Sequence of chain 1.A:
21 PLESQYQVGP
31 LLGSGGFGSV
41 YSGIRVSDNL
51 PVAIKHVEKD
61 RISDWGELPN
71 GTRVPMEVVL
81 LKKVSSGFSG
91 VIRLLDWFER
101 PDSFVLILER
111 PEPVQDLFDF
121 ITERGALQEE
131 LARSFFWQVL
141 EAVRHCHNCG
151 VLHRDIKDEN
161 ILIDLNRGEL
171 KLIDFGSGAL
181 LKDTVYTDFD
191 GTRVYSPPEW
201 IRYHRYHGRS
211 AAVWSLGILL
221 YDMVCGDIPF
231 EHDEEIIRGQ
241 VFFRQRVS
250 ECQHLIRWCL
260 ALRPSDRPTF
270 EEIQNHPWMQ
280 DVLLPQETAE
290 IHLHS

Binding-site contacts:
Ligand atom C14 contacts residue LEU32 of chain 1.A at 3.8 Å (hydrophobic).
Ligand atom C16 contacts residue LEU162 of chain 1.A at 3.9 Å (hydrophobic).
Ligand atom C7 contacts residue ILE173 of chain 1.A at 3.4 Å (hydrophobic).
Ligand atom C5 contacts residue ASN160 of chain 1.A at 3.8 Å.
Ligand atom C15 contacts residue LEU162 of chain 1.A at 3.7 Å (hydrophobic).
Ligand atom C18 contacts residue ALA53 of chain 1.A at 3.4 Å (hydrophobic).
Ligand atom C23 contacts residue ASP174 of chain 1.A at 3.4 Å.
Ligand atom C19 contacts residue GLU109 of chain 1.A at 3.4 Å.
Ligand atom C18 contacts residue GLU109 of chain 1.A at 3.4 Å.
Ligand atom N8 contacts residue ASN160 of chain 1.A at 3.1 Å (h-bond).
Ligand atom C16 contacts residue ILE173 of chain 1.A at 3.9 Å (hydrophobic).
Ligand atom C20 contacts residue LEU162 of chain 1.A at 3.5 Å (hydrophobic).
Ligand atom C21 contacts residue LEU108 of chain 1.A at 3.8 Å (hydrophobic).
Ligand atom N8 contacts residue ASP174 of chain 1.A at 3.1 Å (salt-bridge).
Ligand atom O25 contacts residue ASP174 of chain 1.A at 3.4 Å.
Ligand atom C7 contacts residue ASP116 of chain 1.A at 3.5 Å.
Ligand atom C20 contacts residue LEU32 of chain 1.A at 3.8 Å (hydrophobic).
Ligand atom O24 contacts residue LEU108 of chain 1.A at 3.6 Å.
Ligand atom C6 contacts residue ILE173 of chain 1.A at 3.6 Å (hydrophobic).
Ligand atom C3 contacts residue GLY33 of chain 1.A at 3.8 Å.
Ligand atom C6 contacts residue GLU159 of chain 1.A at 3.1 Å.
Ligand atom C5 contacts residue PHE37 of chain 1.A at 3.6 Å (hydrophobic).
Ligand atom O25 contacts residue LYS55 of chain 1.A at 2.8 Å (salt-bridge).
Ligand atom C11 contacts residue LEU32 of chain 1.A at 3.8 Å (hydrophobic).
Ligand atom C12 contacts residue LEU32 of chain 1.A at 3.9 Å (hydrophobic).
Ligand atom C7 contacts residue GLU159 of chain 1.A at 3.6 Å.
Ligand atom C21 contacts residue ILE173 of chain 1.A at 3.6 Å (hydrophobic).
Ligand atom C12 contacts residue LEU162 of chain 1.A at 3.8 Å (hydrophobic).
Ligand atom C19 contacts residue LEU162 of chain 1.A at 3.7 Å (hydrophobic).
Ligand atom C3 contacts residue PHE37 of chain 1.A at 3.7 Å (hydrophobic).
Ligand atom C19 contacts residue ALA53 of chain 1.A at 3.4 Å (hydrophobic).
Ligand atom O24 contacts residue ILE173 of chain 1.A at 3.7 Å.
Ligand atom C23 contacts residue LYS55 of chain 1.A at 3.8 Å.
Ligand atom C11 contacts residue LEU162 of chain 1.A at 3.8 Å (hydrophobic).
Ligand atom C4 contacts residue PHE37 of chain 1.A at 3.0 Å (hydrophobic).
Ligand atom N8 contacts residue PHE37 of chain 1.A at 3.7 Å.
Ligand atom C23 contacts residue LEU108 of chain 1.A at 3.8 Å (hydrophobic).
Ligand atom O24 contacts residue ASP174 of chain 1.A at 3.0 Å (salt-bridge).
Ligand atom C6 contacts residue ASN160 of chain 1.A at 3.5 Å.
Ligand atom N1 contacts residue LEU32 of chain 1.A at 3.6 Å.

A small-molecule ligand and the protein it binds are described below.
Small molecule (SMILES): NC1CCC(Nc2cncc(-c3cccc(/C=C/C(=O)O)c3)n2)CC1